The protein below binds the small molecule below.
Small molecule (SMILES): Cn1cc(-c2ccccc2)nc1COc1nc(N2CCOCC2)c2cnn(C)c2n1

Binding-site contacts:
Ligand atom N2 contacts residue PHE283 of chain 1.B at 3.6 Å.
Ligand atom C9 contacts residue PHE283 of chain 1.B at 3.7 Å (hydrophobic).
Ligand atom C10 contacts residue GLN280 of chain 1.B at 3.5 Å.
Ligand atom O17 contacts residue TYR247 of chain 1.B at 3.6 Å (h-bond).
Ligand atom C1 contacts residue PHE283 of chain 1.B at 3.4 Å (hydrophobic).
Ligand atom N4 contacts residue PHE283 of chain 1.B at 3.6 Å.
Ligand atom C22 contacts residue MET267 of chain 1.B at 3.6 Å (hydrophobic).
Ligand atom C19 contacts residue MET267 of chain 1.B at 3.4 Å (hydrophobic).
Ligand atom N23 contacts residue MET267 of chain 1.B at 3.4 Å.
Ligand atom C3 contacts residue PHE283 of chain 1.B at 3.6 Å (hydrophobic).
Ligand atom N7 contacts residue ILE246 of chain 1.B at 3.6 Å.
Ligand atom N7 contacts residue PHE283 of chain 1.B at 3.6 Å.
Ligand atom C29 contacts residue VAL276 of chain 1.B at 3.5 Å (hydrophobic).
Ligand atom C29 contacts residue GLU275 of chain 1.B at 3.5 Å.
Ligand atom C26 contacts residue MET267 of chain 1.B at 3.6 Å (hydrophobic).
Ligand atom C25 contacts residue MET267 of chain 1.B at 3.6 Å (hydrophobic).
Ligand atom C22 contacts residue GLY279 of chain 1.B at 3.3 Å.
Ligand atom C6 contacts residue PHE283 of chain 1.B at 3.5 Å (hydrophobic).
Ligand atom N20 contacts residue GLY279 of chain 1.B at 3.3 Å (h-bond).
Ligand atom C28 contacts residue LYS272 of chain 1.B at 3.6 Å.
Ligand atom C19 contacts residue GLY279 of chain 1.B at 3.5 Å.
Ligand atom N23 contacts residue TYR247 of chain 1.B at 2.8 Å (h-bond).
Ligand atom C21 contacts residue GLY279 of chain 1.B at 3.4 Å.
Ligand atom O17 contacts residue GLN280 of chain 1.B at 3.0 Å (h-bond).
Ligand atom N8 contacts residue ILE246 of chain 1.B at 3.6 Å.
Ligand atom C22 contacts residue TYR247 of chain 1.B at 3.7 Å (hydrophobic).
Ligand atom C28 contacts residue PRO266 of chain 1.B at 3.6 Å (hydrophobic).
Ligand atom C5 contacts residue PHE283 of chain 1.B at 3.4 Å (hydrophobic).
Ligand atom C30 contacts residue VAL276 of chain 1.B at 3.7 Å (hydrophobic).
Ligand atom C10 contacts residue VAL232 of chain 1.B at 3.7 Å (hydrophobic).
Ligand atom C3 contacts residue GLN280 of chain 1.B at 3.5 Å.
Ligand atom C18 contacts residue PHE283 of chain 1.B at 3.7 Å (hydrophobic).
Ligand atom N4 contacts residue GLN280 of chain 1.B at 3.0 Å (h-bond).
Ligand atom C27 contacts residue PRO266 of chain 1.B at 3.5 Å (hydrophobic).
Ligand atom C30 contacts residue TYR247 of chain 1.B at 3.7 Å (hydrophobic).
Ligand atom C10 contacts residue ILE246 of chain 1.B at 3.6 Å (hydrophobic).
Ligand atom C30 contacts residue MET267 of chain 1.B at 3.7 Å (hydrophobic).
Ligand atom C25 contacts residue GLY279 of chain 1.B at 3.5 Å.
Ligand atom C18 contacts residue MET267 of chain 1.B at 3.5 Å (hydrophobic).
Ligand atom C28 contacts residue GLU275 of chain 1.B at 3.2 Å.

Sequence of chain 1.B:
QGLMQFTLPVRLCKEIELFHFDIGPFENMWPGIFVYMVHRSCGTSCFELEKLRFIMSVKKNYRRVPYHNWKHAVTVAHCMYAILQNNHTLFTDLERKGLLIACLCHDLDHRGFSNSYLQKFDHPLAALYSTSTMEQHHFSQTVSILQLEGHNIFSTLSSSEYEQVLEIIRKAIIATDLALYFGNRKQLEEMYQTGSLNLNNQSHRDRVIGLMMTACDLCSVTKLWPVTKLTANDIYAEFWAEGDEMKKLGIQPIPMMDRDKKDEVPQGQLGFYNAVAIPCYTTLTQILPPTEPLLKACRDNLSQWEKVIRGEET